Sequence of chain 1.C:
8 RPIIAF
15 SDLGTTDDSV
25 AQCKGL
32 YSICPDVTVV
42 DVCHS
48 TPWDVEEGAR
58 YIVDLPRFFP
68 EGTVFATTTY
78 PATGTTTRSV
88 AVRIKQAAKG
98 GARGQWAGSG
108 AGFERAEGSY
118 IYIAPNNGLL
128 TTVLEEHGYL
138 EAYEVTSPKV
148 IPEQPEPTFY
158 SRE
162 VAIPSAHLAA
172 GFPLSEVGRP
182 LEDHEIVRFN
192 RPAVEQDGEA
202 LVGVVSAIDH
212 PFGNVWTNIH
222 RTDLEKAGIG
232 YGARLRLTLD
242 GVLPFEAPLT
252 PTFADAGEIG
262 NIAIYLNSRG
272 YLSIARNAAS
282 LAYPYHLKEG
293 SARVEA

The small molecule below binds the protein below.
Small molecule (SMILES): Nc1ncnc2c1ncn2[C@@H]1O[C@H](CF)[C@@H](O)[C@H]1O

Sequence of chain 1.B:
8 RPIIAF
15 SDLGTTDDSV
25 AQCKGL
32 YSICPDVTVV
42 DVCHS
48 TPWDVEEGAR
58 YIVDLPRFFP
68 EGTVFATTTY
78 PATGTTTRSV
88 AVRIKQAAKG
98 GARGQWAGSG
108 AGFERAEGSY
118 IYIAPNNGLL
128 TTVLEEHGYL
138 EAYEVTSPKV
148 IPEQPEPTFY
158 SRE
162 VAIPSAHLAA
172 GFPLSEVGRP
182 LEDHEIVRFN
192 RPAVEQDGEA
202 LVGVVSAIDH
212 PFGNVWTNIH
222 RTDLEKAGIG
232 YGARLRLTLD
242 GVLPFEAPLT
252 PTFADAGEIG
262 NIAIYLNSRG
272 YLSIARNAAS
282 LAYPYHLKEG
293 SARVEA

Binding-site contacts:
Ligand atom N7 contacts residue ASN215 of chain 1.C at 3.1 Å (h-bond).
Ligand atom N6 contacts residue ASN215 of chain 1.C at 2.7 Å (h-bond).
Ligand atom N3 contacts residue PHE254 of chain 1.C at 3.5 Å.
Ligand atom F19 contacts residue PHE156 of chain 1.B at 3.4 Å.
Ligand atom C1' contacts residue TYR77 of chain 1.B at 3.6 Å (hydrophobic).
Ligand atom C5 contacts residue TRP50 of chain 1.B at 3.5 Å (hydrophobic).
Ligand atom C2 contacts residue ALA279 of chain 1.C at 3.4 Å (hydrophobic).
Ligand atom N1 contacts residue ARG277 of chain 1.C at 3.5 Å (salt-bridge).
Ligand atom O2' contacts residue TRP50 of chain 1.B at 3.4 Å (h-bond).
Ligand atom O2' contacts residue TYR77 of chain 1.B at 3.2 Å (h-bond).
Ligand atom C8 contacts residue MET1 of chain 1.G at 3.6 Å (hydrophobic).
Ligand atom O3' contacts residue ASP16 of chain 1.B at 2.8 Å (salt-bridge).
Ligand atom F19 contacts residue TYR157 of chain 1.B at 3.3 Å.
Ligand atom C3' contacts residue ASP16 of chain 1.B at 3.4 Å.
Ligand atom O4' contacts residue MET1 of chain 1.G at 3.2 Å (h-bond).
Ligand atom N1 contacts residue PHE254 of chain 1.C at 3.4 Å.
Ligand atom C5' contacts residue MET1 of chain 1.G at 3.4 Å (hydrophobic).
Ligand atom O2' contacts residue ASP16 of chain 1.B at 2.6 Å (salt-bridge).
Ligand atom C4 contacts residue PHE254 of chain 1.C at 3.5 Å (hydrophobic).
Ligand atom F19 contacts residue SER158 of chain 1.B at 2.7 Å.
Ligand atom C5' contacts residue THR155 of chain 1.B at 3.4 Å.
Ligand atom N3 contacts residue TRP50 of chain 1.B at 3.5 Å (h-bond).
Ligand atom O4' contacts residue THR80 of chain 1.B at 3.5 Å.
Ligand atom C2 contacts residue PHE254 of chain 1.C at 3.6 Å (hydrophobic).
Ligand atom N6 contacts residue ARG277 of chain 1.C at 2.9 Å (salt-bridge).
Ligand atom C4' contacts residue TYR77 of chain 1.B at 3.6 Å (hydrophobic).
Ligand atom O3' contacts residue SER158 of chain 1.B at 2.8 Å (h-bond).
Ligand atom C2' contacts residue ASP16 of chain 1.B at 3.5 Å.
Ligand atom O2' contacts residue THR76 of chain 1.B at 3.6 Å.
Ligand atom C6 contacts residue TRP50 of chain 1.B at 3.5 Å (hydrophobic).
Ligand atom C8 contacts residue PHE213 of chain 1.C at 3.4 Å (hydrophobic).
Ligand atom C6 contacts residue PHE254 of chain 1.C at 3.5 Å (hydrophobic).
Ligand atom N7 contacts residue PHE213 of chain 1.C at 3.4 Å.
Ligand atom N7 contacts residue PHE254 of chain 1.C at 3.6 Å.
Ligand atom C4 contacts residue TRP50 of chain 1.B at 3.4 Å (hydrophobic).
Ligand atom O3' contacts residue TYR77 of chain 1.B at 3.3 Å (h-bond).
Ligand atom C5 contacts residue PHE254 of chain 1.C at 3.6 Å (hydrophobic).
Ligand atom N1 contacts residue ALA279 of chain 1.C at 3.0 Å (h-bond).
Ligand atom N6 contacts residue PHE254 of chain 1.C at 3.5 Å.
Ligand atom N3 contacts residue PRO78 of chain 1.B at 3.6 Å.